Binding-site contacts:
Ligand atom C01 contacts residue TRP136 of chain 1.C at 4.3 Å (hydrophobic).
Ligand atom O06 contacts residue TYR59 of chain 1.C at 3.8 Å.
Ligand atom C05 contacts residue ASP107 of chain 1.C at 4.2 Å.
Ligand atom O06 contacts residue ASP138 of chain 1.C at 4.2 Å.
Ligand atom C02 contacts residue PHE81 of chain 1.C at 4.0 Å (hydrophobic).
Ligand atom O06 contacts residue ASP107 of chain 1.C at 4.1 Å.
Ligand atom C01 contacts residue VAL86 of chain 1.C at 3.9 Å (hydrophobic).
Ligand atom C01 contacts residue LEU41 of chain 1.C at 3.8 Å (hydrophobic).
Ligand atom C05 contacts residue LEU41 of chain 1.C at 4.1 Å (hydrophobic).
Ligand atom C03 contacts residue PHE80 of chain 1.C at 4.1 Å (hydrophobic).
Ligand atom C03 contacts residue TYR59 of chain 1.C at 3.1 Å (hydrophobic).
Ligand atom O06 contacts residue ARG105 of chain 1.C at 4.4 Å.
Ligand atom C04 contacts residue TYR59 of chain 1.C at 3.9 Å (hydrophobic).
Ligand atom C04 contacts residue VAL86 of chain 1.C at 4.3 Å (hydrophobic).
Ligand atom C02 contacts residue LEU77 of chain 1.C at 4.0 Å (hydrophobic).
Ligand atom C02 contacts residue VAL86 of chain 1.C at 4.4 Å (hydrophobic).
Ligand atom C05 contacts residue VAL86 of chain 1.C at 3.5 Å (hydrophobic).
Ligand atom C02 contacts residue TYR59 of chain 1.C at 3.9 Å (hydrophobic).
Ligand atom O06 contacts residue TRP136 of chain 1.C at 4.2 Å.
Ligand atom O06 contacts residue LEU41 of chain 1.C at 4.5 Å.
Ligand atom C01 contacts residue PHE81 of chain 1.C at 4.2 Å (hydrophobic).

Sequence of chain 1.C:
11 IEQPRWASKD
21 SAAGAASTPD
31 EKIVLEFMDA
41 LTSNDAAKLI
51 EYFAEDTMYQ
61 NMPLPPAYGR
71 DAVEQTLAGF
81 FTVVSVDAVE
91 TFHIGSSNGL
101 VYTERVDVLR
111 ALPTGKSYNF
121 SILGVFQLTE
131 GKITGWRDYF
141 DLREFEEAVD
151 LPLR

The small molecule below binds the protein below.
Small molecule (SMILES): C1C[C@@H]2O[C@@H]2C1